Sequence of chain 26.A:
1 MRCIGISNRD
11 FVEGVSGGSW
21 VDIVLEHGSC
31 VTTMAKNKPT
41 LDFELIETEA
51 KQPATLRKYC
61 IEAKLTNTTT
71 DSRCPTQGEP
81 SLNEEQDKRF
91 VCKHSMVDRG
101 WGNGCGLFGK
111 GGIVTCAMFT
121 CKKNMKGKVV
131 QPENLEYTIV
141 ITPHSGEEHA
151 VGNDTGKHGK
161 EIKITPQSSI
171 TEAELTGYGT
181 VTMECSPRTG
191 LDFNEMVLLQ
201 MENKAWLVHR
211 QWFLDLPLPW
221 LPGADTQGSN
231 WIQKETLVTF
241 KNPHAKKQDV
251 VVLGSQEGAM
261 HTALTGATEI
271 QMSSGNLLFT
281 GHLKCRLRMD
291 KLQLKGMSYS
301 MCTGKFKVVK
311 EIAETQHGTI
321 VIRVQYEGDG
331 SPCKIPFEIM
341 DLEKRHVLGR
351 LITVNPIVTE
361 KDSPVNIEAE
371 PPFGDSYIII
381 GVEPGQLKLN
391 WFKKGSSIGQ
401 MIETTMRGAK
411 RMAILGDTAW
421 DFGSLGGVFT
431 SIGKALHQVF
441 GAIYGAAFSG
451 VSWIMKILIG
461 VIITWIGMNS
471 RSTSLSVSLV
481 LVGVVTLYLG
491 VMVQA

This small molecule binds to this protein.
Small molecule (SMILES): CC(=O)N[C@H]1[C@H](O[C@H]2[C@H](O)[C@@H](NC(C)=O)CO[C@@H]2CO)O[C@H](CO)[C@@H](O)[C@@H]1O

Binding-site contacts:
Ligand atom O6 contacts residue HIS158 of chain 21.A at 3.5 Å.
Ligand atom C6 contacts residue GLY156 of chain 21.A at 3.8 Å.
Ligand atom C5 contacts residue GLY156 of chain 21.A at 4.1 Å.
Ligand atom O5 contacts residue HIS158 of chain 21.A at 3.2 Å.
Ligand atom O7 contacts residue HIS149 of chain 21.A at 3.3 Å.
Ligand atom C4 contacts residue ASN153 of chain 21.A at 4.2 Å.
Ligand atom C1 contacts residue HIS158 of chain 21.A at 4.2 Å.
Ligand atom C3 contacts residue HIS149 of chain 21.A at 4.3 Å.
Ligand atom C4 contacts residue HIS149 of chain 21.A at 3.7 Å.
Ligand atom O5 contacts residue THR155 of chain 21.A at 3.9 Å.
Ligand atom C1 contacts residue HIS149 of chain 21.A at 3.6 Å.
Ligand atom O3 contacts residue HIS149 of chain 21.A at 4.2 Å.
Ligand atom O5 contacts residue HIS149 of chain 21.A at 3.6 Å (h-bond).
Ligand atom C7 contacts residue ASN153 of chain 21.A at 4.1 Å.
Ligand atom C7 contacts residue HIS149 of chain 21.A at 4.3 Å.
Ligand atom C6 contacts residue HIS158 of chain 21.A at 3.6 Å.
Ligand atom C3 contacts residue ASN153 of chain 21.A at 3.9 Å.
Ligand atom N2 contacts residue HIS149 of chain 21.A at 4.2 Å.
Ligand atom O6 contacts residue HIS149 of chain 21.A at 3.5 Å.
Ligand atom C1 contacts residue THR155 of chain 21.A at 3.9 Å.
Ligand atom C5 contacts residue HIS158 of chain 21.A at 4.0 Å.
Ligand atom O5 contacts residue GLY156 of chain 21.A at 4.1 Å.
Ligand atom C1 contacts residue ASN153 of chain 21.A at 1.4 Å.
Ligand atom C2 contacts residue HIS149 of chain 21.A at 3.4 Å.
Ligand atom C5 contacts residue ASN153 of chain 21.A at 3.6 Å.
Ligand atom C2 contacts residue ASN153 of chain 21.A at 2.5 Å.
Ligand atom C8 contacts residue ASN153 of chain 21.A at 4.5 Å.
Ligand atom O5 contacts residue ASN153 of chain 21.A at 2.3 Å (h-bond).
Ligand atom C5 contacts residue HIS149 of chain 21.A at 4.2 Å.
Ligand atom N2 contacts residue ASN153 of chain 21.A at 3.1 Å (h-bond).
Ligand atom C8 contacts residue GLY102 of chain 26.A at 3.5 Å.

Sequence of chain 21.A:
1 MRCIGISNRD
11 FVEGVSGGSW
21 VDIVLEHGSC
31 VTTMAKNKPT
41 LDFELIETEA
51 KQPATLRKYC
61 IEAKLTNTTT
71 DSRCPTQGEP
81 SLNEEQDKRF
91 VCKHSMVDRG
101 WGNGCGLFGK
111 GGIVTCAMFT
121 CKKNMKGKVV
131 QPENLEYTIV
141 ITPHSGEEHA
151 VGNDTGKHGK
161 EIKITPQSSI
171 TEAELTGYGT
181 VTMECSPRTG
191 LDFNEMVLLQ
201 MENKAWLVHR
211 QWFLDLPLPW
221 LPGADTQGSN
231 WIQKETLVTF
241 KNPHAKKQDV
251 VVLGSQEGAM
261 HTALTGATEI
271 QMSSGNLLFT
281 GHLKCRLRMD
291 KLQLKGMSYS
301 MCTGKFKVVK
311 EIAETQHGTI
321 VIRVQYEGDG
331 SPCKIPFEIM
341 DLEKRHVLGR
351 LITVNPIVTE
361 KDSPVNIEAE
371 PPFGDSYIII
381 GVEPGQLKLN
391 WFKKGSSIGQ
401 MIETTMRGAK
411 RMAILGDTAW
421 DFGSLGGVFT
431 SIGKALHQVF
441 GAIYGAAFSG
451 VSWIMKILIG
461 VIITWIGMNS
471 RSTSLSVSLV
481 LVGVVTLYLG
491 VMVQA